Sequence of chain 1.A:
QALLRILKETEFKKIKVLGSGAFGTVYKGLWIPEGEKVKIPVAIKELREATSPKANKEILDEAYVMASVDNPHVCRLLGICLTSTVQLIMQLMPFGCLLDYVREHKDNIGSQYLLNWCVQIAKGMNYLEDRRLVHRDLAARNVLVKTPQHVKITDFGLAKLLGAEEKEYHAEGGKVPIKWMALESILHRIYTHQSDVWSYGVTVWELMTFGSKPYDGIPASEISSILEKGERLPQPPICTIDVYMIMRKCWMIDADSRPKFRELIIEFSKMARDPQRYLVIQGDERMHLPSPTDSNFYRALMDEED

A protein and the small-molecule ligand that binds it are described below.
Small molecule (SMILES): O=C(Nc1nccs1)[C@@H](c1cc(F)ccc1O)N1Cc2ccc(-c3ccc(N4CCNCC4)cc3)cc2C1=O

Binding-site contacts:
Ligand atom S08 contacts residue LEU97 of chain 1.A at 3.5 Å (h-bond).
Ligand atom C29 contacts residue LEU97 of chain 1.A at 3.5 Å (hydrophobic).
Ligand atom F35 contacts residue CYS84 of chain 1.A at 3.5 Å.
Ligand atom C36 contacts residue CYS84 of chain 1.A at 3.6 Å (hydrophobic).
Ligand atom C37 contacts residue PHE165 of chain 1.A at 3.5 Å (hydrophobic).
Ligand atom C02 contacts residue ASP164 of chain 1.A at 3.4 Å.
Ligand atom O39 contacts residue PHE165 of chain 1.A at 2.7 Å (h-bond).
Ligand atom C07 contacts residue LEU97 of chain 1.A at 3.6 Å (hydrophobic).
Ligand atom C07 contacts residue ILE53 of chain 1.A at 3.6 Å (hydrophobic).
Ligand atom C30 contacts residue MET75 of chain 1.A at 3.6 Å (hydrophobic).
Ligand atom C15 contacts residue LEU56 of chain 1.A at 3.7 Å (hydrophobic).
Ligand atom F35 contacts residue LEU86 of chain 1.A at 3.0 Å.
Ligand atom C09 contacts residue ASP164 of chain 1.A at 3.1 Å.
Ligand atom O39 contacts residue LEU167 of chain 1.A at 3.6 Å.
Ligand atom C38 contacts residue PHE165 of chain 1.A at 3.6 Å (hydrophobic).
Ligand atom C21 contacts residue GLU174 of chain 1.A at 3.7 Å.
Ligand atom N05 contacts residue MET99 of chain 1.A at 3.4 Å (h-bond).
Ligand atom O31 contacts residue LYS54 of chain 1.A at 3.2 Å (salt-bridge).
Ligand atom C23 contacts residue GLU58 of chain 1.A at 3.4 Å.
Ligand atom C07 contacts residue ALA52 of chain 1.A at 3.5 Å (hydrophobic).
Ligand atom N03 contacts residue ASP164 of chain 1.A at 2.7 Å (salt-bridge).
Ligand atom N03 contacts residue LYS54 of chain 1.A at 3.7 Å.
Ligand atom C32 contacts residue ASP164 of chain 1.A at 3.5 Å.
Ligand atom C04 contacts residue MET99 of chain 1.A at 3.4 Å (hydrophobic).
Ligand atom O01 contacts residue LEU97 of chain 1.A at 3.4 Å.
Ligand atom S08 contacts residue LYS54 of chain 1.A at 3.6 Å.
Ligand atom O39 contacts residue ASP164 of chain 1.A at 3.4 Å.
Ligand atom C24 contacts residue PHE32 of chain 1.A at 3.6 Å (hydrophobic).
Ligand atom C26 contacts residue LEU56 of chain 1.A at 3.5 Å (hydrophobic).
Ligand atom C07 contacts residue MET99 of chain 1.A at 3.6 Å (hydrophobic).
Ligand atom C38 contacts residue ASP164 of chain 1.A at 3.5 Å.
Ligand atom N22 contacts residue GLU58 of chain 1.A at 2.7 Å (salt-bridge).
Ligand atom C34 contacts residue LEU86 of chain 1.A at 3.6 Å (hydrophobic).
Ligand atom C07 contacts residue LYS54 of chain 1.A at 3.3 Å.
Ligand atom C23 contacts residue GLU174 of chain 1.A at 3.3 Å.
Ligand atom C36 contacts residue PHE165 of chain 1.A at 3.5 Å (hydrophobic).
Ligand atom C12 contacts residue LEU97 of chain 1.A at 3.5 Å (hydrophobic).
Ligand atom N22 contacts residue GLU174 of chain 1.A at 3.1 Å (salt-bridge).
Ligand atom F35 contacts residue ARG85 of chain 1.A at 2.9 Å.
Ligand atom N05 contacts residue LYS54 of chain 1.A at 3.6 Å.